Sequence of chain 1.A:
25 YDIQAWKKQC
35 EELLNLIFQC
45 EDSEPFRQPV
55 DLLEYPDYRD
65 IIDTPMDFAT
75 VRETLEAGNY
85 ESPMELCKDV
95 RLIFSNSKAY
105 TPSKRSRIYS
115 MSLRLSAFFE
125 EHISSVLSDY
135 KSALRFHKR

Binding-site contacts:
Ligand atom C9 contacts residue TYR104 of chain 1.A at 3.7 Å (hydrophobic).
Ligand atom C contacts residue ILE112 of chain 1.A at 4.0 Å (hydrophobic).
Ligand atom N1 contacts residue TYR104 of chain 1.A at 3.2 Å (h-bond).
Ligand atom O contacts residue TYR59 of chain 1.A at 4.2 Å.
Ligand atom N3 contacts residue SER101 of chain 1.A at 4.0 Å.
Ligand atom C4 contacts residue TYR104 of chain 1.A at 3.9 Å (hydrophobic).
Ligand atom C3 contacts residue THR105 of chain 1.A at 4.2 Å.
Ligand atom C5 contacts residue PRO106 of chain 1.A at 3.8 Å (hydrophobic).
Ligand atom C1 contacts residue TYR59 of chain 1.A at 3.8 Å (hydrophobic).
Ligand atom N1 contacts residue THR105 of chain 1.A at 4.2 Å.
Ligand atom N1 contacts residue PRO106 of chain 1.A at 3.7 Å.
Ligand atom N contacts residue ILE112 of chain 1.A at 3.9 Å.
Ligand atom C3 contacts residue ILE112 of chain 1.A at 3.8 Å (hydrophobic).
Ligand atom N3 contacts residue TYR104 of chain 1.A at 3.9 Å.
Ligand atom N contacts residue TYR104 of chain 1.A at 3.9 Å.
Ligand atom C7 contacts residue TYR59 of chain 1.A at 3.9 Å (hydrophobic).
Ligand atom C11 contacts residue TYR104 of chain 1.A at 3.7 Å (hydrophobic).
Ligand atom C5 contacts residue TYR104 of chain 1.A at 4.2 Å (hydrophobic).
Ligand atom N2 contacts residue TYR104 of chain 1.A at 3.7 Å.
Ligand atom C1 contacts residue VAL54 of chain 1.A at 3.6 Å (hydrophobic).
Ligand atom C10 contacts residue TYR104 of chain 1.A at 3.3 Å (hydrophobic).
Ligand atom C8 contacts residue TYR104 of chain 1.A at 4.3 Å (hydrophobic).
Ligand atom C11 contacts residue SER101 of chain 1.A at 3.7 Å.
Ligand atom C2 contacts residue ILE112 of chain 1.A at 3.6 Å (hydrophobic).
Ligand atom C4 contacts residue THR105 of chain 1.A at 3.8 Å.
Ligand atom C4 contacts residue PRO106 of chain 1.A at 4.2 Å (hydrophobic).
Ligand atom C6 contacts residue TYR104 of chain 1.A at 3.9 Å (hydrophobic).
Ligand atom C6 contacts residue TYR59 of chain 1.A at 4.3 Å (hydrophobic).
Ligand atom C contacts residue VAL54 of chain 1.A at 3.8 Å (hydrophobic).
Ligand atom C2 contacts residue TYR59 of chain 1.A at 4.0 Å (hydrophobic).
Ligand atom C10 contacts residue PRO106 of chain 1.A at 3.7 Å (hydrophobic).
Ligand atom C11 contacts residue ILE112 of chain 1.A at 3.8 Å (hydrophobic).
Ligand atom C contacts residue PRO49 of chain 1.A at 3.4 Å (hydrophobic).
Ligand atom N3 contacts residue ILE112 of chain 1.A at 3.9 Å.
Ligand atom C6 contacts residue PRO106 of chain 1.A at 4.0 Å (hydrophobic).
Ligand atom C3 contacts residue TYR104 of chain 1.A at 3.6 Å (hydrophobic).
Ligand atom C4 contacts residue ILE112 of chain 1.A at 4.3 Å (hydrophobic).
Ligand atom C2 contacts residue TYR104 of chain 1.A at 3.8 Å (hydrophobic).
Ligand atom C11 contacts residue THR105 of chain 1.A at 3.9 Å.
Ligand atom C5 contacts residue TYR59 of chain 1.A at 4.2 Å (hydrophobic).

The small molecule below binds the protein below.
Small molecule (SMILES): CCn1cc(CNC(=O)c2cccnc2)cn1